Binding-site contacts:
Ligand atom C22 contacts residue ASP95 of chain 2.B at 3.5 Å.
Ligand atom C14 contacts residue GLY91 of chain 2.B at 3.8 Å.
Ligand atom C12 contacts residue TYR87 of chain 2.B at 3.4 Å (hydrophobic).
Ligand atom C06 contacts residue LEU145 of chain 2.B at 3.9 Å (hydrophobic).
Ligand atom C11 contacts residue GLY91 of chain 2.B at 3.8 Å.
Ligand atom C22 contacts residue GLY91 of chain 2.B at 3.5 Å.
Ligand atom C21 contacts residue VAL16 of chain 2.B at 3.6 Å (hydrophobic).
Ligand atom C04 contacts residue THR85 of chain 2.B at 3.8 Å.
Ligand atom C09 contacts residue TYR87 of chain 2.B at 3.9 Å (hydrophobic).
Ligand atom C32 contacts residue ASP156 of chain 2.B at 3.8 Å.
Ligand atom C07 contacts residue HIS86 of chain 2.B at 3.8 Å.
Ligand atom C01 contacts residue THR85 of chain 2.B at 3.3 Å.
Ligand atom C04 contacts residue VAL24 of chain 2.B at 3.9 Å (hydrophobic).
Ligand atom C12 contacts residue VAL16 of chain 2.B at 3.8 Å (hydrophobic).
Ligand atom N08 contacts residue HIS88 of chain 2.B at 3.0 Å (h-bond).
Ligand atom C13 contacts residue TYR87 of chain 2.B at 3.6 Å (hydrophobic).
Ligand atom C01 contacts residue LEU83 of chain 2.B at 3.5 Å (hydrophobic).
Ligand atom C16 contacts residue ASP95 of chain 2.B at 3.4 Å.
Ligand atom C04 contacts residue ALA35 of chain 2.B at 3.7 Å (hydrophobic).
Ligand atom C07 contacts residue ALA35 of chain 2.B at 3.7 Å (hydrophobic).
Ligand atom C07 contacts residue LEU145 of chain 2.B at 3.7 Å (hydrophobic).
Ligand atom N08 contacts residue TYR87 of chain 2.B at 3.8 Å.
Ligand atom C23 contacts residue GLY91 of chain 2.B at 3.6 Å.
Ligand atom C32 contacts residue GLU50 of chain 2.B at 3.5 Å.
Ligand atom C29 contacts residue ALA155 of chain 2.B at 3.7 Å (hydrophobic).
Ligand atom C09 contacts residue HIS88 of chain 2.B at 3.2 Å.
Ligand atom C12 contacts residue HIS88 of chain 2.B at 3.9 Å.
Ligand atom O02 contacts residue LYS37 of chain 2.B at 3.5 Å.
Ligand atom C32 contacts residue LEU83 of chain 2.B at 3.7 Å (hydrophobic).
Ligand atom C24 contacts residue LEU145 of chain 2.B at 3.8 Å (hydrophobic).
Ligand atom C17 contacts residue ASP95 of chain 2.B at 3.9 Å.
Ligand atom C29 contacts residue ASN143 of chain 2.B at 3.3 Å.
Ligand atom O02 contacts residue THR85 of chain 2.B at 3.9 Å.
Ligand atom O31 contacts residue LYS37 of chain 2.B at 3.6 Å.
Ligand atom C29 contacts residue LYS142 of chain 2.B at 3.5 Å.
Ligand atom C01 contacts residue ALA35 of chain 2.B at 3.6 Å (hydrophobic).
Ligand atom C13 contacts residue VAL16 of chain 2.B at 3.8 Å (hydrophobic).
Ligand atom O28 contacts residue ALA155 of chain 2.B at 3.7 Å.
Ligand atom C10 contacts residue LEU145 of chain 2.B at 3.9 Å (hydrophobic).
Ligand atom C01 contacts residue LYS37 of chain 2.B at 3.6 Å.

Sequence of chain 2.B:
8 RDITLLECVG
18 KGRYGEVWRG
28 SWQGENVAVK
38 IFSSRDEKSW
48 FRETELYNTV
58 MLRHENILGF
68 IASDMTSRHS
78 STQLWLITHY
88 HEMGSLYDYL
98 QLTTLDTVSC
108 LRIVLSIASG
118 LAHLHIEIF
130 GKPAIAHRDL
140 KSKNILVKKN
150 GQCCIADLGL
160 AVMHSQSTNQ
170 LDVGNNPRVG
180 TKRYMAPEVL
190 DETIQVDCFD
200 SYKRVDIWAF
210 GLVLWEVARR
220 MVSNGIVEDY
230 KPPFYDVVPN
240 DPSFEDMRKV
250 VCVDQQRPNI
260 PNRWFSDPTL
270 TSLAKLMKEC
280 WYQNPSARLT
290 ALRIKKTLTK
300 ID

This small molecule binds to this protein.
Small molecule (SMILES): COc1cc(-c2cncc(-c3ccc(C4CCN(C)CC4)cc3)c2C)cc(OC)c1OC